Sequence of chain 54.E:
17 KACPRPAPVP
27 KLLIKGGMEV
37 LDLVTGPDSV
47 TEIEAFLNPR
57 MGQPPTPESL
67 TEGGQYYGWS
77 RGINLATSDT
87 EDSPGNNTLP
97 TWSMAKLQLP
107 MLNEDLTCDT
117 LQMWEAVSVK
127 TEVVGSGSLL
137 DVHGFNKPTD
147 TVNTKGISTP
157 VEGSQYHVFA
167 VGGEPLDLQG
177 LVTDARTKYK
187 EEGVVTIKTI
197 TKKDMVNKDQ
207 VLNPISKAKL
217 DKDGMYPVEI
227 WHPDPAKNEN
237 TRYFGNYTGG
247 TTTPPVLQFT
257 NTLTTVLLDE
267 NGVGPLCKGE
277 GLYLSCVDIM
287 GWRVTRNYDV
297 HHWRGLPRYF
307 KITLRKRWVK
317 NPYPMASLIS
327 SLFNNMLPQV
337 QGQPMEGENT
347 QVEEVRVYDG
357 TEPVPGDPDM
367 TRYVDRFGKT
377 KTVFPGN

Sequence of chain 54.A:
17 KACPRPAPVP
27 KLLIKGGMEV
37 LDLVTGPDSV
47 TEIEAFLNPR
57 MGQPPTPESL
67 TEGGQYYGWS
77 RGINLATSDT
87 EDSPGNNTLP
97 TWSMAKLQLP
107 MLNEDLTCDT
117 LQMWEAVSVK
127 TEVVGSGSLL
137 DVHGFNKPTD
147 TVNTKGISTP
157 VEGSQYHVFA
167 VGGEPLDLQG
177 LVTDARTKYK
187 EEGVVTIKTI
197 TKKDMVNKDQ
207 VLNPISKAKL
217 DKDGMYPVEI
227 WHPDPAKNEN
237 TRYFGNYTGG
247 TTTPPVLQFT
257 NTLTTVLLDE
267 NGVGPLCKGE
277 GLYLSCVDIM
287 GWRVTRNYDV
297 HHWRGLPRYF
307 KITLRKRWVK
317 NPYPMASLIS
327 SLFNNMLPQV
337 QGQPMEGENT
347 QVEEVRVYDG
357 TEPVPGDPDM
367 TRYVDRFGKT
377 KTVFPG

Binding-site contacts:
Ligand atom O10 contacts residue ASN293 of chain 54.E at 3.9 Å.
Ligand atom O3 contacts residue GLY78 of chain 54.E at 3.6 Å.
Ligand atom C8 contacts residue ARG77 of chain 54.E at 4.2 Å.
Ligand atom C7 contacts residue TYR72 of chain 54.E at 3.9 Å (hydrophobic).
Ligand atom O4 contacts residue TYR72 of chain 54.E at 4.2 Å.
Ligand atom O1A contacts residue ARG77 of chain 54.E at 3.1 Å (salt-bridge).
Ligand atom C1 contacts residue TYR72 of chain 54.E at 3.8 Å (hydrophobic).
Ligand atom C11 contacts residue ASP85 of chain 54.A at 3.8 Å.
Ligand atom C3 contacts residue GLY78 of chain 54.E at 4.0 Å.
Ligand atom C1 contacts residue ARG77 of chain 54.E at 3.4 Å.
Ligand atom O1A contacts residue TYR72 of chain 54.E at 3.5 Å.
Ligand atom O8 contacts residue TYR72 of chain 54.E at 3.5 Å (h-bond).
Ligand atom O1B contacts residue ARG77 of chain 54.E at 2.8 Å (salt-bridge).
Ligand atom C3 contacts residue VAL296 of chain 54.E at 3.7 Å (hydrophobic).
Ligand atom C3 contacts residue HIS298 of chain 54.E at 3.8 Å.
Ligand atom O6 contacts residue ASN93 of chain 54.E at 3.5 Å (h-bond).
Ligand atom O4 contacts residue VAL296 of chain 54.E at 4.0 Å.
Ligand atom O4 contacts residue HIS298 of chain 54.E at 3.0 Å (h-bond).
Ligand atom C6 contacts residue TYR72 of chain 54.E at 3.3 Å (hydrophobic).
Ligand atom O1A contacts residue GLY78 of chain 54.E at 3.3 Å (h-bond).
Ligand atom C6 contacts residue ASN93 of chain 54.E at 3.4 Å.
Ligand atom C3 contacts residue GLY78 of chain 54.E at 4.0 Å.
Ligand atom O4 contacts residue GLY78 of chain 54.E at 3.0 Å.
Ligand atom C2 contacts residue GLY78 of chain 54.E at 4.1 Å.
Ligand atom C4 contacts residue HIS298 of chain 54.E at 3.6 Å.
Ligand atom C5 contacts residue TYR72 of chain 54.E at 3.4 Å (hydrophobic).
Ligand atom C8 contacts residue TYR72 of chain 54.E at 4.1 Å (hydrophobic).
Ligand atom O1B contacts residue SER89 of chain 54.E at 4.1 Å.
Ligand atom N5 contacts residue TYR72 of chain 54.E at 3.1 Å (h-bond).
Ligand atom O10 contacts residue THR291 of chain 54.E at 3.8 Å.
Ligand atom C5 contacts residue ASN93 of chain 54.E at 4.1 Å.
Ligand atom O1B contacts residue TYR72 of chain 54.E at 3.8 Å.
Ligand atom O4 contacts residue THR291 of chain 54.E at 3.4 Å.
Ligand atom O1B contacts residue ASN80 of chain 54.E at 4.2 Å.
Ligand atom O1A contacts residue SER89 of chain 54.E at 3.4 Å (h-bond).
Ligand atom O4 contacts residue ILE79 of chain 54.E at 3.5 Å (h-bond).
Ligand atom C1 contacts residue SER89 of chain 54.E at 4.2 Å.
Ligand atom C4 contacts residue GLY78 of chain 54.E at 3.3 Å.
Ligand atom C1 contacts residue GLY78 of chain 54.E at 4.0 Å.
Ligand atom C4 contacts residue TYR72 of chain 54.E at 3.4 Å (hydrophobic).

This protein binds this small molecule.
Small molecule (SMILES): CC(=O)N[C@@H]1[C@@H](O[C@@H]2O[C@H](CO)[C@H](O)[C@H](O[C@]3(C(=O)O)C[C@H](O)[C@@H](NC(C)=O)[C@H]([C@H](O)[C@H](O)CO)O3)[C@H]2O)[C@H](O)[C@@H](CO[C@]2(C(=O)O)C[C@H](O)[C@@H](NC(C)=O)[C@H]([C@H](O)[C@H](O)CO)O2)O[C@H]1O